Sequence of chain 1.B:
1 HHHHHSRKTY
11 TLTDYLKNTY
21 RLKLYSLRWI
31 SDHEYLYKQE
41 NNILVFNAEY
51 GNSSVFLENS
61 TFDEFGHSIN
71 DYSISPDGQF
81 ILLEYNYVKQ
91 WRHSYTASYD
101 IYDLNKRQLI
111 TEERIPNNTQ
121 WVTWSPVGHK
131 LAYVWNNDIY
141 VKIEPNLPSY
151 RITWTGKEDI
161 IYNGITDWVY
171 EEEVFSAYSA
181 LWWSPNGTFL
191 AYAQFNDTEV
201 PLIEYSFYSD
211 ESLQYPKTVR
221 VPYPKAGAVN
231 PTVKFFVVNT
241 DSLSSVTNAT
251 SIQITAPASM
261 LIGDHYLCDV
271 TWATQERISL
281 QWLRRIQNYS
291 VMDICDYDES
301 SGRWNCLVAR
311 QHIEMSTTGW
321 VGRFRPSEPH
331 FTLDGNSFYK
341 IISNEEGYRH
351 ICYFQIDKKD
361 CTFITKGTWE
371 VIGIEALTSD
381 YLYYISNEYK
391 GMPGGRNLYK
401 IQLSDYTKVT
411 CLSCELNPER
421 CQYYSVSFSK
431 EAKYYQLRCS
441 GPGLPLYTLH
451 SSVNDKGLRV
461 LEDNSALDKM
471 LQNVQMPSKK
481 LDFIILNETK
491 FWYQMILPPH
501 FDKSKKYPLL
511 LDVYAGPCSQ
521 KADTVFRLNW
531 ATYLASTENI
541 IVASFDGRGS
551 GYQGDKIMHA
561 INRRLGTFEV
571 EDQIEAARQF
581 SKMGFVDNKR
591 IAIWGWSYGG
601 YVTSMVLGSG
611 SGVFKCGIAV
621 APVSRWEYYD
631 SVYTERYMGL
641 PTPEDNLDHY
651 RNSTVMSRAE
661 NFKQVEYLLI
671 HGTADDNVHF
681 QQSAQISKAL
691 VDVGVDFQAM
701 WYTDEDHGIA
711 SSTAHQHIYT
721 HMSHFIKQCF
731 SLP

A protein and the small-molecule ligand that binds it are described below.
Small molecule (SMILES): CC(=O)N[C@@H]1[C@@H](O)[C@H](O)[C@@H](CO)O[C@H]1O

Binding-site contacts:
Ligand atom C6 contacts residue FUC1 of chain 1.S at 3.0 Å.
Ligand atom O6 contacts residue FUC1 of chain 1.S at 2.0 Å.
Ligand atom C6 contacts residue ASN117 of chain 1.B at 4.5 Å.
Ligand atom C7 contacts residue ARG114 of chain 1.B at 4.3 Å.
Ligand atom C4 contacts residue ASN117 of chain 1.B at 4.2 Å.
Ligand atom O7 contacts residue ARG114 of chain 1.B at 3.7 Å.
Ligand atom O5 contacts residue FUC1 of chain 1.S at 3.8 Å.
Ligand atom C8 contacts residue PRO116 of chain 1.B at 3.8 Å (hydrophobic).
Ligand atom O6 contacts residue ASN117 of chain 1.B at 4.2 Å.
Ligand atom C8 contacts residue ILE115 of chain 1.B at 3.2 Å (hydrophobic).
Ligand atom C1 contacts residue ASN117 of chain 1.B at 1.5 Å.
Ligand atom C5 contacts residue ASN117 of chain 1.B at 3.5 Å.
Ligand atom C5 contacts residue FUC1 of chain 1.S at 4.0 Å.
Ligand atom O7 contacts residue ASN117 of chain 1.B at 3.3 Å (h-bond).
Ligand atom C2 contacts residue ASN117 of chain 1.B at 2.7 Å.
Ligand atom C7 contacts residue ILE115 of chain 1.B at 4.1 Å (hydrophobic).
Ligand atom C8 contacts residue ARG114 of chain 1.B at 3.8 Å.
Ligand atom N2 contacts residue ASN117 of chain 1.B at 3.2 Å (h-bond).
Ligand atom C8 contacts residue ASN117 of chain 1.B at 4.2 Å.
Ligand atom O5 contacts residue ASN117 of chain 1.B at 2.1 Å (h-bond).
Ligand atom C7 contacts residue ASN117 of chain 1.B at 3.7 Å.
Ligand atom C4 contacts residue FUC1 of chain 1.S at 4.4 Å.
Ligand atom C3 contacts residue ASN117 of chain 1.B at 3.9 Å.
Ligand atom O7 contacts residue ILE115 of chain 1.B at 4.2 Å.